Sequence of chain 1.B:
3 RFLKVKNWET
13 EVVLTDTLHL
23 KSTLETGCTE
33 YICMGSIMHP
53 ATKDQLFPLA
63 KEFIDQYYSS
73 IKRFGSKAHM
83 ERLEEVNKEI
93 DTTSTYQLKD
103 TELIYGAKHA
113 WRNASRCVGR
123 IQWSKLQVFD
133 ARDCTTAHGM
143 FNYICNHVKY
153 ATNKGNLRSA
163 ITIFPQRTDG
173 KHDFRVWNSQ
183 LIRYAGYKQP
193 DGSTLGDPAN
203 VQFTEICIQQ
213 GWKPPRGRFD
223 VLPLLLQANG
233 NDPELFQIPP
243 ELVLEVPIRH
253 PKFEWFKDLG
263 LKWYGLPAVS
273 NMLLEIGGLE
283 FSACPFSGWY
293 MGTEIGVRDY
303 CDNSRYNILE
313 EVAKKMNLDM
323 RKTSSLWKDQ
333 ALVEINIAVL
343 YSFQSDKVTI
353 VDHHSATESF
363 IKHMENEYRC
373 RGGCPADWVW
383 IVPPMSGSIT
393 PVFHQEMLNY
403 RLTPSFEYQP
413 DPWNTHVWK

The small molecule below binds the protein below.
Small molecule (SMILES): CN(C)Cc1cccc(NCc2ccc3ccc(N)nc3c2)c1

Binding-site contacts:
Ligand atom C03 contacts residue TRP291 of chain 1.B at 4.0 Å (hydrophobic).
Ligand atom C08 contacts residue VAL271 of chain 1.B at 3.6 Å (hydrophobic).
Ligand atom C11 contacts residue HEM1 of chain 1.G at 3.6 Å.
Ligand atom N22 contacts residue HEM1 of chain 1.G at 2.8 Å (h-bond).
Ligand atom C14 contacts residue GLN182 of chain 1.B at 3.4 Å.
Ligand atom C09 contacts residue GLU296 of chain 1.B at 3.7 Å.
Ligand atom N02 contacts residue TRP291 of chain 1.B at 2.9 Å (h-bond).
Ligand atom C09 contacts residue HEM1 of chain 1.G at 3.3 Å.
Ligand atom N02 contacts residue TYR292 of chain 1.B at 3.7 Å.
Ligand atom C08 contacts residue HEM1 of chain 1.G at 3.8 Å.
Ligand atom C13 contacts residue GLN182 of chain 1.B at 3.2 Å.
Ligand atom C10 contacts residue HEM1 of chain 1.G at 3.8 Å.
Ligand atom C06 contacts residue HEM1 of chain 1.G at 3.1 Å.
Ligand atom C25 contacts residue ASN273 of chain 1.B at 3.1 Å.
Ligand atom N02 contacts residue HEM1 of chain 1.G at 3.9 Å.
Ligand atom C16 contacts residue VAL271 of chain 1.B at 3.8 Å (hydrophobic).
Ligand atom C07 contacts residue HEM1 of chain 1.G at 3.4 Å.
Ligand atom C23 contacts residue VAL271 of chain 1.B at 3.8 Å (hydrophobic).
Ligand atom C02 contacts residue GLU296 of chain 1.B at 3.4 Å.
Ligand atom C21 contacts residue HEM1 of chain 1.G at 3.6 Å.
Ligand atom C23 contacts residue SER181 of chain 1.B at 3.6 Å.
Ligand atom N01 contacts residue HEM1 of chain 1.G at 3.9 Å.
Ligand atom C02 contacts residue TRP291 of chain 1.B at 3.9 Å (hydrophobic).
Ligand atom C12 contacts residue HEM1 of chain 1.G at 3.7 Å.
Ligand atom N01 contacts residue GLU296 of chain 1.B at 2.6 Å (salt-bridge).
Ligand atom C12 contacts residue GLN182 of chain 1.B at 3.8 Å.
Ligand atom C02 contacts residue HEM1 of chain 1.G at 3.7 Å.
Ligand atom C07 contacts residue VAL271 of chain 1.B at 3.3 Å (hydrophobic).
Ligand atom C06 contacts residue VAL271 of chain 1.B at 3.6 Å (hydrophobic).
Ligand atom C04 contacts residue HEM1 of chain 1.G at 3.3 Å.
Ligand atom C06 contacts residue PHE288 of chain 1.B at 3.4 Å (hydrophobic).
Ligand atom N24 contacts residue ASN273 of chain 1.B at 2.8 Å (h-bond).
Ligand atom C10 contacts residue GLU296 of chain 1.B at 3.6 Å.
Ligand atom C26 contacts residue ASN273 of chain 1.B at 3.4 Å.
Ligand atom C23 contacts residue ASN273 of chain 1.B at 3.2 Å.
Ligand atom C09 contacts residue VAL271 of chain 1.B at 4.0 Å (hydrophobic).
Ligand atom N02 contacts residue GLU296 of chain 1.B at 2.6 Å (salt-bridge).
Ligand atom C05 contacts residue HEM1 of chain 1.G at 3.6 Å.
Ligand atom C03 contacts residue HEM1 of chain 1.G at 3.1 Å.
Ligand atom N02 contacts residue PRO269 of chain 1.B at 3.7 Å.